Binding-site contacts:
Ligand atom C2 contacts residue ASN341 of chain 1.A at 2.4 Å.
Ligand atom O6 contacts residue ASN341 of chain 1.A at 4.5 Å.
Ligand atom C5 contacts residue ASN341 of chain 1.A at 3.7 Å.
Ligand atom O5 contacts residue ASN341 of chain 1.A at 2.4 Å (h-bond).
Ligand atom C1 contacts residue SER338 of chain 1.A at 4.0 Å.
Ligand atom C7 contacts residue GLY336 of chain 1.A at 4.4 Å.
Ligand atom C8 contacts residue ASN342 of chain 1.A at 3.7 Å.
Ligand atom N2 contacts residue ASN341 of chain 1.A at 2.8 Å (h-bond).
Ligand atom C8 contacts residue PRO335 of chain 1.A at 4.0 Å (hydrophobic).
Ligand atom C4 contacts residue ASN341 of chain 1.A at 4.2 Å.
Ligand atom C1 contacts residue GLY336 of chain 1.A at 4.3 Å.
Ligand atom C7 contacts residue ASN341 of chain 1.A at 2.9 Å.
Ligand atom O6 contacts residue SER338 of chain 1.A at 4.2 Å.
Ligand atom O4 contacts residue GLY336 of chain 1.A at 4.3 Å.
Ligand atom O2 contacts residue SER338 of chain 1.A at 4.1 Å.
Ligand atom C8 contacts residue ILE344 of chain 1.A at 4.3 Å (hydrophobic).
Ligand atom N2 contacts residue GLY336 of chain 1.A at 4.4 Å.
Ligand atom C3 contacts residue GLY336 of chain 1.A at 4.2 Å.
Ligand atom C5 contacts residue SER338 of chain 1.A at 4.2 Å.
Ligand atom O7 contacts residue ASN341 of chain 1.A at 2.6 Å (h-bond).
Ligand atom O5 contacts residue SER338 of chain 1.A at 3.6 Å.
Ligand atom C8 contacts residue SER343 of chain 1.A at 4.3 Å.
Ligand atom C8 contacts residue ASN341 of chain 1.A at 4.2 Å.
Ligand atom C1 contacts residue ASN341 of chain 1.A at 1.4 Å.
Ligand atom C3 contacts residue ASN341 of chain 1.A at 3.7 Å.
Ligand atom C8 contacts residue GLY336 of chain 1.A at 3.2 Å.

Sequence of chain 1.A:
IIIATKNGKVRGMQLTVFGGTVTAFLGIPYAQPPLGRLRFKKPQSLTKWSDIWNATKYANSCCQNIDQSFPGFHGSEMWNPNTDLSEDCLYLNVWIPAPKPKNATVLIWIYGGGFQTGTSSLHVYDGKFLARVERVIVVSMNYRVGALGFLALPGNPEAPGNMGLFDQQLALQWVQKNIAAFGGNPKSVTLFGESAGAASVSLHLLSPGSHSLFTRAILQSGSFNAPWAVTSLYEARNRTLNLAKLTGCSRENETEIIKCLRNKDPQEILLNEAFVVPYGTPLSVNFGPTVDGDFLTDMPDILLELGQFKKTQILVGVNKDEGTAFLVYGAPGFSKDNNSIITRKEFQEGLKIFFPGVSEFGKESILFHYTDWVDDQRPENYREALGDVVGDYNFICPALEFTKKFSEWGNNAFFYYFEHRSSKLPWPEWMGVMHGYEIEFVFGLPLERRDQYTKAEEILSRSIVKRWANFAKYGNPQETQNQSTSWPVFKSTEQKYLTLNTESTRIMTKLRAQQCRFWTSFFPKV

The small molecule below binds the protein below.
Small molecule (SMILES): CC(=O)N[C@H]1[C@H](O[C@H]2[C@H](O)[C@@H](NC(C)=O)CO[C@@H]2CO[C@@H]2O[C@@H](C)[C@@H](O)[C@@H](O)[C@@H]2O)O[C@H](CO)[C@@H](O)[C@@H]1O